Sequence of chain 1.H:
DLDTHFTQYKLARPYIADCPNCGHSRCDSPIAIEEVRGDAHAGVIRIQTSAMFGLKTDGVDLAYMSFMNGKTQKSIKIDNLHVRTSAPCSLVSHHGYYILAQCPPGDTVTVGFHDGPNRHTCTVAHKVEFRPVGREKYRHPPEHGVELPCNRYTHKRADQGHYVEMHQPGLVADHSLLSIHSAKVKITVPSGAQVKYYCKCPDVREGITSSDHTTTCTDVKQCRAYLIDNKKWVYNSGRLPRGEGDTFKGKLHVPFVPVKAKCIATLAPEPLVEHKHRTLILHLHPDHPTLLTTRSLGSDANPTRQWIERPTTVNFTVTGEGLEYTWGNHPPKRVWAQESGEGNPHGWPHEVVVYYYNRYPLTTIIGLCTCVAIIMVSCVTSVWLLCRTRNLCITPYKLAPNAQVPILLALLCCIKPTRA

Binding-site contacts:
Ligand atom O7 contacts residue ASN315 of chain 1.H at 4.2 Å.
Ligand atom C6 contacts residue THR313 of chain 1.H at 4.5 Å.
Ligand atom O5 contacts residue VAL314 of chain 1.H at 3.8 Å.
Ligand atom C2 contacts residue ASN315 of chain 1.H at 2.5 Å.
Ligand atom C7 contacts residue ASN315 of chain 1.H at 3.3 Å.
Ligand atom C8 contacts residue ASN315 of chain 1.H at 3.5 Å.
Ligand atom C8 contacts residue ILE281 of chain 1.H at 4.5 Å (hydrophobic).
Ligand atom C3 contacts residue ASN315 of chain 1.H at 3.8 Å.
Ligand atom C4 contacts residue ASN315 of chain 1.H at 4.3 Å.
Ligand atom N2 contacts residue ASN315 of chain 1.H at 2.8 Å (h-bond).
Ligand atom C6 contacts residue ASN315 of chain 1.H at 4.5 Å.
Ligand atom C5 contacts residue ASN315 of chain 1.H at 3.7 Å.
Ligand atom C1 contacts residue VAL314 of chain 1.H at 4.4 Å (hydrophobic).
Ligand atom O5 contacts residue THR313 of chain 1.H at 4.3 Å.
Ligand atom C1 contacts residue ASN315 of chain 1.H at 1.4 Å.
Ligand atom O5 contacts residue ASN315 of chain 1.H at 2.4 Å (h-bond).

A small-molecule ligand and the protein it binds are described below.
Small molecule (SMILES): CC(=O)N[C@@H]1[C@@H](O)[C@H](O)[C@@H](CO)O[C@H]1O